Binding-site contacts:
Ligand atom C5 contacts residue ASN285 of chain 1.C at 3.7 Å.
Ligand atom C7 contacts residue ASN285 of chain 1.C at 3.1 Å.
Ligand atom C1 contacts residue VAL297 of chain 1.C at 3.4 Å (hydrophobic).
Ligand atom N2 contacts residue VAL297 of chain 1.C at 3.0 Å (h-bond).
Ligand atom C3 contacts residue VAL297 of chain 1.C at 3.7 Å (hydrophobic).
Ligand atom C7 contacts residue VAL297 of chain 1.C at 4.0 Å (hydrophobic).
Ligand atom O6 contacts residue GLU398 of chain 1.C at 3.4 Å (salt-bridge).
Ligand atom C8 contacts residue VAL297 of chain 1.C at 4.0 Å (hydrophobic).
Ligand atom C4 contacts residue ASN285 of chain 1.C at 4.2 Å.
Ligand atom C1 contacts residue ASN285 of chain 1.C at 1.4 Å.
Ligand atom C3 contacts residue ASN285 of chain 1.C at 3.8 Å.
Ligand atom C8 contacts residue ASN296 of chain 1.C at 4.4 Å.
Ligand atom O7 contacts residue ASN285 of chain 1.C at 3.0 Å (h-bond).
Ligand atom C6 contacts residue GLU398 of chain 1.C at 4.2 Å.
Ligand atom C2 contacts residue VAL297 of chain 1.C at 3.5 Å (hydrophobic).
Ligand atom C5 contacts residue ASN298 of chain 1.C at 3.2 Å.
Ligand atom C6 contacts residue ASN298 of chain 1.C at 3.8 Å.
Ligand atom C8 contacts residue SER45 of chain 1.C at 3.9 Å.
Ligand atom C1 contacts residue ASN298 of chain 1.C at 3.2 Å.
Ligand atom C8 contacts residue ASN285 of chain 1.C at 4.3 Å.
Ligand atom C2 contacts residue ASN285 of chain 1.C at 2.5 Å.
Ligand atom O5 contacts residue ASN285 of chain 1.C at 2.4 Å (h-bond).
Ligand atom N2 contacts residue ASN285 of chain 1.C at 2.9 Å (h-bond).
Ligand atom O5 contacts residue ASN298 of chain 1.C at 3.1 Å (h-bond).

This protein binds this small molecule.
Small molecule (SMILES): CC(=O)N[C@@H]1[C@@H](O)[C@H](O)[C@@H](CO)O[C@H]1O

Sequence of chain 1.C:
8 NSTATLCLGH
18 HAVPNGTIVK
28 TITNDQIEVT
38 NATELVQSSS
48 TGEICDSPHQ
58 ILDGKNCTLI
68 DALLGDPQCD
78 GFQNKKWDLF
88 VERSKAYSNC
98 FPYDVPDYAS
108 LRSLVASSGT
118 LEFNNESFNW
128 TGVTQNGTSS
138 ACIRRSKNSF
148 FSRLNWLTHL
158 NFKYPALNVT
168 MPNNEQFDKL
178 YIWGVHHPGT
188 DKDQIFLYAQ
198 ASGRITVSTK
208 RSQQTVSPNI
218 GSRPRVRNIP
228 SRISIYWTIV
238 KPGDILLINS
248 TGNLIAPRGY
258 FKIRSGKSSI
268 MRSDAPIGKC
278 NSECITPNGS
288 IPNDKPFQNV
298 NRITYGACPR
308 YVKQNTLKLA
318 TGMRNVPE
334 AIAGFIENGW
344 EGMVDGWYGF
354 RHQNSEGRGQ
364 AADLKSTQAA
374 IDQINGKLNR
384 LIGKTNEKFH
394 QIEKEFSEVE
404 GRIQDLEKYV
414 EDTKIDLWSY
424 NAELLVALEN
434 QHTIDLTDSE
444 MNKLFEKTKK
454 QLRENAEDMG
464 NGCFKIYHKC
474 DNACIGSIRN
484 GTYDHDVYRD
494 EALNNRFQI